Sequence of chain 1.A:
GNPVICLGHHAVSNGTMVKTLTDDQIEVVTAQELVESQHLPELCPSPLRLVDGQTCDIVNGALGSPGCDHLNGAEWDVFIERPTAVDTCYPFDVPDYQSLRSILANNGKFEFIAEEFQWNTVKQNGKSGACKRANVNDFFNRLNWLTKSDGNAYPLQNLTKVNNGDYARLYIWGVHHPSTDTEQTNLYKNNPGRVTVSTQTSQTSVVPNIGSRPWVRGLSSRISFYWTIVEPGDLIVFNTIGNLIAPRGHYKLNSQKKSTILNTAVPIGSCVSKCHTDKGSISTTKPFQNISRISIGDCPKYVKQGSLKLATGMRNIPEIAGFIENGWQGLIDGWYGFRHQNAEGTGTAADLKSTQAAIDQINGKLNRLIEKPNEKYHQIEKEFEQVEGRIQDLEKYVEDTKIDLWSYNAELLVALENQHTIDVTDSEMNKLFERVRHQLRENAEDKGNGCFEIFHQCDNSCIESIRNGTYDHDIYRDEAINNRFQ

Binding-site contacts:
Ligand atom C5 contacts residue THR164 of chain 1.C at 4.2 Å.
Ligand atom C4 contacts residue ASN162 of chain 1.C at 4.2 Å.
Ligand atom O5 contacts residue THR164 of chain 1.C at 4.0 Å.
Ligand atom O5 contacts residue SER216 of chain 1.A at 4.4 Å.
Ligand atom C6 contacts residue THR164 of chain 1.C at 3.2 Å.
Ligand atom N2 contacts residue SER216 of chain 1.A at 4.3 Å.
Ligand atom C8 contacts residue ASN162 of chain 1.C at 3.3 Å.
Ligand atom C6 contacts residue VAL241 of chain 1.C at 3.7 Å (hydrophobic).
Ligand atom C1 contacts residue SER216 of chain 1.A at 3.8 Å.
Ligand atom O4 contacts residue TRP219 of chain 1.A at 3.4 Å (h-bond).
Ligand atom C5 contacts residue ASN162 of chain 1.C at 3.7 Å.
Ligand atom O5 contacts residue VAL241 of chain 1.C at 4.4 Å.
Ligand atom C2 contacts residue ASN162 of chain 1.C at 2.4 Å.
Ligand atom C1 contacts residue ASN162 of chain 1.C at 1.4 Å.
Ligand atom C7 contacts residue ASN162 of chain 1.C at 3.3 Å.
Ligand atom O5 contacts residue ASN162 of chain 1.C at 2.4 Å (h-bond).
Ligand atom O7 contacts residue ASN162 of chain 1.C at 4.2 Å.
Ligand atom C3 contacts residue ASN162 of chain 1.C at 3.8 Å.
Ligand atom O6 contacts residue THR164 of chain 1.C at 2.9 Å (h-bond).
Ligand atom N2 contacts residue ASN162 of chain 1.C at 2.8 Å (h-bond).
Ligand atom O3 contacts residue TRP219 of chain 1.A at 4.3 Å.

A protein and the small-molecule ligand that binds it are described below.
Small molecule (SMILES): CC(=O)N[C@@H]1[C@@H](O)[C@H](O)[C@@H](CO)O[C@H]1O

Sequence of chain 1.C:
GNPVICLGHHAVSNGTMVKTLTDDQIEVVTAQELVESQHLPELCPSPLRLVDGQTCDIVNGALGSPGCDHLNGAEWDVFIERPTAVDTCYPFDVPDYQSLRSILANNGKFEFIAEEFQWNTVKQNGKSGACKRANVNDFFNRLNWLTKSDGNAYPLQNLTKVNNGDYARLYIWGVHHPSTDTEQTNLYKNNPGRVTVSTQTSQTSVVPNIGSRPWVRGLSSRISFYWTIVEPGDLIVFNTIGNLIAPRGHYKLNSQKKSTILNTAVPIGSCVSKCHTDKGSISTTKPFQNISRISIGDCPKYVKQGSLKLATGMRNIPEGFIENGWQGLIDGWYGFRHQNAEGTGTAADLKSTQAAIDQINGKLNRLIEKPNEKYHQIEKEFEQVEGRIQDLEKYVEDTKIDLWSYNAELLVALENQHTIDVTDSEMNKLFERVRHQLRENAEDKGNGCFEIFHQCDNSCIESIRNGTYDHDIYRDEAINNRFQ